Binding-site contacts:
Ligand atom C6 contacts residue LEU922 of chain 1.B at 3.7 Å (hydrophobic).
Ligand atom C7 contacts residue LEU922 of chain 1.B at 3.4 Å (hydrophobic).
Ligand atom O5 contacts residue GLN1071 of chain 1.B at 4.3 Å.
Ligand atom O6 contacts residue PHE718 of chain 1.B at 4.2 Å.
Ligand atom O7 contacts residue ASN717 of chain 1.B at 3.6 Å (h-bond).
Ligand atom C5 contacts residue ASN717 of chain 1.B at 3.7 Å.
Ligand atom C8 contacts residue LEU922 of chain 1.B at 3.3 Å (hydrophobic).
Ligand atom C2 contacts residue ASN717 of chain 1.B at 2.4 Å.
Ligand atom C1 contacts residue GLN1071 of chain 1.B at 4.1 Å.
Ligand atom C1 contacts residue ASN717 of chain 1.B at 1.4 Å.
Ligand atom O6 contacts residue LEU922 of chain 1.B at 4.2 Å.
Ligand atom C2 contacts residue GLN1071 of chain 1.B at 4.2 Å.
Ligand atom C7 contacts residue ASN717 of chain 1.B at 3.4 Å.
Ligand atom O4 contacts residue LEU922 of chain 1.B at 4.1 Å.
Ligand atom C8 contacts residue ASN925 of chain 1.B at 4.4 Å.
Ligand atom N2 contacts residue LEU922 of chain 1.B at 4.3 Å.
Ligand atom C8 contacts residue ASN717 of chain 1.B at 4.5 Å.
Ligand atom O6 contacts residue GLN926 of chain 1.B at 3.3 Å (h-bond).
Ligand atom N2 contacts residue ASN717 of chain 1.B at 2.9 Å (h-bond).
Ligand atom C3 contacts residue ASN717 of chain 1.B at 3.8 Å.
Ligand atom C8 contacts residue GLN926 of chain 1.B at 4.4 Å.
Ligand atom C4 contacts residue ASN717 of chain 1.B at 4.2 Å.
Ligand atom O5 contacts residue ASN717 of chain 1.B at 2.4 Å (h-bond).
Ligand atom C5 contacts residue LEU922 of chain 1.B at 3.8 Å (hydrophobic).
Ligand atom O7 contacts residue LEU922 of chain 1.B at 3.4 Å.
Ligand atom C6 contacts residue GLN926 of chain 1.B at 4.3 Å.
Ligand atom N2 contacts residue GLN1071 of chain 1.B at 4.5 Å.

Sequence of chain 1.B:
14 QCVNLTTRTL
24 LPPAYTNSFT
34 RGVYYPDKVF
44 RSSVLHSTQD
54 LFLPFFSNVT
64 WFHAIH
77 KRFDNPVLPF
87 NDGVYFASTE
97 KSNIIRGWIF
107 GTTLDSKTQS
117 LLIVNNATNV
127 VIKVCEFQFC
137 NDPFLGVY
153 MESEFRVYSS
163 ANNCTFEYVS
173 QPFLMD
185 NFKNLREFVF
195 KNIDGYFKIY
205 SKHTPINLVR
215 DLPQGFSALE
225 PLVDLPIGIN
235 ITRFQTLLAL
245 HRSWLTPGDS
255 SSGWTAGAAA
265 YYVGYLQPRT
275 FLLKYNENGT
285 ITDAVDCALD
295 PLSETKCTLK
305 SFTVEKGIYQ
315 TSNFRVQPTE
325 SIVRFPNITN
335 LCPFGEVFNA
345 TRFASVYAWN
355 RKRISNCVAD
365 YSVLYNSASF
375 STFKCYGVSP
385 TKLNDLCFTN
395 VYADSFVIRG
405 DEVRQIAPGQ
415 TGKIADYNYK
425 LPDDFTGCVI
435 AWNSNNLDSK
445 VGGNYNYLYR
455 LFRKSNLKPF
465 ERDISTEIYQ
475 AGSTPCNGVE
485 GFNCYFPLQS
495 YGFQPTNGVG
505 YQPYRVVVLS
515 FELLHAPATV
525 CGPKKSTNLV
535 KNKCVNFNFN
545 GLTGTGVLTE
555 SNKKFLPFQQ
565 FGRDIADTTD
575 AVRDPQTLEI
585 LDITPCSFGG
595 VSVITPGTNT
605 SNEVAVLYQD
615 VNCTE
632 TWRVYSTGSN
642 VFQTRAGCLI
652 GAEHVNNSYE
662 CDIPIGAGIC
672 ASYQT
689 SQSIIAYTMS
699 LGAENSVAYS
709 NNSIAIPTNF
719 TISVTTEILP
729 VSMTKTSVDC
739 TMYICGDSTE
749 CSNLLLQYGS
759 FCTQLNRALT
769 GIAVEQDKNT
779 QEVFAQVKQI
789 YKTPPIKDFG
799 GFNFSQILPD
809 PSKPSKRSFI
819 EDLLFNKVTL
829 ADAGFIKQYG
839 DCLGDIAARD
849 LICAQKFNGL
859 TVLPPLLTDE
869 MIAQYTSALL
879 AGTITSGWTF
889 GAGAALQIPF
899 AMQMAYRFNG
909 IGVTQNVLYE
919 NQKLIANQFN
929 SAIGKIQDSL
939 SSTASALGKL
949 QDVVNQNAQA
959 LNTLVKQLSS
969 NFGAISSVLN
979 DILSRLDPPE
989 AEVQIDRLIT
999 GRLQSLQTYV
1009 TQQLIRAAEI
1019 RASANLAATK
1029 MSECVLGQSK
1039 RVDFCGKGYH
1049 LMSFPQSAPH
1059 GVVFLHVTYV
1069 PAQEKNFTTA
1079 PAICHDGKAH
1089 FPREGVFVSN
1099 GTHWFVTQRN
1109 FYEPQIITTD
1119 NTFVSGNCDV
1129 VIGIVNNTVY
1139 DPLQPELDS

This protein binds this small molecule.
Small molecule (SMILES): CC(=O)N[C@H]1[C@H](O[C@H]2[C@H](O)[C@@H](NC(C)=O)CO[C@@H]2CO)O[C@H](CO)[C@@H](O)[C@@H]1O